Binding-site contacts:
Ligand atom C8 contacts residue ASN57 of chain 4.A at 4.4 Å.
Ligand atom C2 contacts residue ASN57 of chain 4.A at 2.5 Å.
Ligand atom C4 contacts residue ASN57 of chain 4.A at 4.3 Å.
Ligand atom C5 contacts residue ASN57 of chain 4.A at 3.7 Å.
Ligand atom C7 contacts residue ASN57 of chain 4.A at 3.2 Å.
Ligand atom C5 contacts residue ARG14 of chain 4.A at 4.3 Å.
Ligand atom N2 contacts residue ASN57 of chain 4.A at 2.9 Å (h-bond).
Ligand atom O5 contacts residue ARG14 of chain 4.A at 4.1 Å.
Ligand atom O5 contacts residue ASN57 of chain 4.A at 2.4 Å (h-bond).
Ligand atom C1 contacts residue ASN57 of chain 4.A at 1.5 Å.
Ligand atom C3 contacts residue ASN57 of chain 4.A at 3.8 Å.
Ligand atom O7 contacts residue ASN57 of chain 4.A at 3.2 Å (h-bond).
Ligand atom C1 contacts residue ARG14 of chain 4.A at 4.4 Å.

This protein binds this small molecule.
Small molecule (SMILES): CC(=O)N[C@H]1CO[C@H](CO[C@@H]2O[C@@H](C)[C@@H](O)[C@@H](O)[C@@H]2O)[C@@H](O)[C@@H]1O

Sequence of chain 4.A:
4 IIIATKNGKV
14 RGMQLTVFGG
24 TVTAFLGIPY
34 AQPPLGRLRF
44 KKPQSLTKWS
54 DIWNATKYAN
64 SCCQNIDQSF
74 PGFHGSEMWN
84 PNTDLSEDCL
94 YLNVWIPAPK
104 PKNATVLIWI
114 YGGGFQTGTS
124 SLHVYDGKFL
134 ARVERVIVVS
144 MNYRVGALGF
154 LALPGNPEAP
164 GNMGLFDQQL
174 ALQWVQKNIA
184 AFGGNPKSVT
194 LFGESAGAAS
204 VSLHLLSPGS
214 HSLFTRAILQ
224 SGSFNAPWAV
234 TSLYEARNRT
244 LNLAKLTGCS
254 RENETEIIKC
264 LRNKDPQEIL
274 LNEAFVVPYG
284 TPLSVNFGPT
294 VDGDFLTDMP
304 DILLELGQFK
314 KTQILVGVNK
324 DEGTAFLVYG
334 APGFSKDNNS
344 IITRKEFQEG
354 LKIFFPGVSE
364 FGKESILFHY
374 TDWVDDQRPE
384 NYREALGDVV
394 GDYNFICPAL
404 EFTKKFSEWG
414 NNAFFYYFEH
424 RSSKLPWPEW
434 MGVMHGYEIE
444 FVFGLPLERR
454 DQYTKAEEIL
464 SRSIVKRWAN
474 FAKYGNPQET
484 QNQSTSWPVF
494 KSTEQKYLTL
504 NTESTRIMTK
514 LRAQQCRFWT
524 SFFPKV